Binding-site contacts:
Ligand atom C12 contacts residue VAL57 of chain 1.B at 4.0 Å (hydrophobic).
Ligand atom C2 contacts residue MET81 of chain 1.B at 3.8 Å (hydrophobic).
Ligand atom C10 contacts residue THR151 of chain 1.B at 3.7 Å.
Ligand atom C1 contacts residue LEU118 of chain 1.B at 3.2 Å (hydrophobic).
Ligand atom C2 contacts residue ALA77 of chain 1.B at 4.0 Å (hydrophobic).
Ligand atom C11 contacts residue THR151 of chain 1.B at 4.0 Å.
Ligand atom C3 contacts residue MET81 of chain 1.B at 3.9 Å (hydrophobic).
Ligand atom O7 contacts residue ASN32 of chain 1.B at 3.6 Å.
Ligand atom C10 contacts residue ALA33 of chain 1.B at 3.8 Å (hydrophobic).
Ligand atom C1 contacts residue THR151 of chain 1.B at 3.9 Å.
Ligand atom C4 contacts residue VAL106 of chain 1.B at 3.5 Å (hydrophobic).
Ligand atom C2 contacts residue ILE64 of chain 1.B at 3.9 Å (hydrophobic).
Ligand atom C6 contacts residue THR151 of chain 1.B at 3.6 Å.
Ligand atom C13 contacts residue VAL29 of chain 1.B at 3.7 Å (hydrophobic).
Ligand atom C1 contacts residue MET81 of chain 1.B at 3.9 Å (hydrophobic).
Ligand atom C3 contacts residue ILE80 of chain 1.B at 3.6 Å (hydrophobic).
Ligand atom C1 contacts residue ILE64 of chain 1.B at 3.8 Å (hydrophobic).
Ligand atom O14 contacts residue THR151 of chain 1.B at 3.4 Å (h-bond).
Ligand atom C3 contacts residue VAL106 of chain 1.B at 4.0 Å (hydrophobic).
Ligand atom C12 contacts residue VAL29 of chain 1.B at 3.8 Å (hydrophobic).
Ligand atom C9 contacts residue ASN32 of chain 1.B at 3.9 Å.
Ligand atom O14 contacts residue ASP59 of chain 1.B at 2.7 Å (salt-bridge).
Ligand atom C11 contacts residue ALA33 of chain 1.B at 3.7 Å (hydrophobic).
Ligand atom C5 contacts residue ILE64 of chain 1.B at 4.1 Å (hydrophobic).
Ligand atom O14 contacts residue VAL57 of chain 1.B at 3.7 Å.
Ligand atom C8 contacts residue ASN32 of chain 1.B at 3.7 Å.
Ligand atom C11 contacts residue ASP59 of chain 1.B at 3.3 Å.
Ligand atom O14 contacts residue ALA33 of chain 1.B at 3.3 Å.
Ligand atom C6 contacts residue VAL153 of chain 1.B at 3.8 Å (hydrophobic).
Ligand atom C4 contacts residue ILE80 of chain 1.B at 3.8 Å (hydrophobic).
Ligand atom C6 contacts residue ILE64 of chain 1.B at 3.8 Å (hydrophobic).
Ligand atom C6 contacts residue MET81 of chain 1.B at 4.0 Å (hydrophobic).
Ligand atom C9 contacts residue THR151 of chain 1.B at 3.9 Å.
Ligand atom C9 contacts residue GLU36 of chain 1.B at 4.1 Å.
Ligand atom C10 contacts residue GLU36 of chain 1.B at 3.9 Å.
Ligand atom C13 contacts residue VAL153 of chain 1.B at 3.5 Å (hydrophobic).
Ligand atom O14 contacts residue GLN58 of chain 1.B at 3.7 Å.
Ligand atom C6 contacts residue LEU118 of chain 1.B at 4.0 Å (hydrophobic).
Ligand atom C12 contacts residue VAL153 of chain 1.B at 3.9 Å (hydrophobic).
Ligand atom C10 contacts residue ASP59 of chain 1.B at 3.1 Å.

The protein below binds the small molecule below.
Small molecule (SMILES): Oc1ccc(Oc2ccccc2)cc1

Sequence of chain 1.B:
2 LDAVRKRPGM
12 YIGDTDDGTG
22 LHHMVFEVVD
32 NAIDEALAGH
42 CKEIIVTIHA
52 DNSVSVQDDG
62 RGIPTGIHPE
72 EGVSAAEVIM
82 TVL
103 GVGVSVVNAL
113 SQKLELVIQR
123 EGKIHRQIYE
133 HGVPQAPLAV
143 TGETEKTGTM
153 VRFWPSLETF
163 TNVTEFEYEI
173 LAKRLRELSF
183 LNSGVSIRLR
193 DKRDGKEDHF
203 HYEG